Binding-site contacts:
Ligand atom C6 contacts residue GLU289 of chain 1.F at 4.2 Å.
Ligand atom N2 contacts residue CYS292 of chain 1.F at 4.1 Å.
Ligand atom C6 contacts residue GLY378 of chain 1.F at 3.9 Å.
Ligand atom C7 contacts residue CYS292 of chain 1.F at 4.5 Å (hydrophobic).
Ligand atom C5 contacts residue GLY378 of chain 1.F at 3.6 Å.
Ligand atom O6 contacts residue GLU289 of chain 1.F at 3.4 Å (salt-bridge).
Ligand atom O6 contacts residue LYS291 of chain 1.F at 3.1 Å (salt-bridge).
Ligand atom C7 contacts residue LYS291 of chain 1.F at 4.5 Å.
Ligand atom O5 contacts residue HIS374 of chain 1.F at 4.1 Å.
Ligand atom N2 contacts residue THR380 of chain 1.F at 3.6 Å.
Ligand atom C7 contacts residue THR380 of chain 1.F at 4.4 Å.
Ligand atom C7 contacts residue ASN373 of chain 1.F at 3.7 Å.
Ligand atom O3 contacts residue LYS291 of chain 1.F at 4.5 Å.
Ligand atom C3 contacts residue ASN373 of chain 1.F at 3.9 Å.
Ligand atom O7 contacts residue LEU71 of chain 1.E at 4.1 Å.
Ligand atom N2 contacts residue ASN373 of chain 1.F at 2.9 Å (h-bond).
Ligand atom O5 contacts residue GLY378 of chain 1.F at 3.6 Å.
Ligand atom C4 contacts residue ASN373 of chain 1.F at 4.3 Å.
Ligand atom C1 contacts residue THR380 of chain 1.F at 3.7 Å.
Ligand atom O5 contacts residue ASN373 of chain 1.F at 2.4 Å (h-bond).
Ligand atom O7 contacts residue LYS291 of chain 1.F at 3.9 Å.
Ligand atom C1 contacts residue ASN373 of chain 1.F at 1.5 Å.
Ligand atom C2 contacts residue THR380 of chain 1.F at 4.4 Å.
Ligand atom C8 contacts residue THR380 of chain 1.F at 4.4 Å.
Ligand atom C6 contacts residue LYS291 of chain 1.F at 4.5 Å.
Ligand atom C1 contacts residue GLY378 of chain 1.F at 4.0 Å.
Ligand atom N2 contacts residue GLN69 of chain 1.E at 4.4 Å.
Ligand atom C7 contacts residue GLN69 of chain 1.E at 3.9 Å.
Ligand atom O6 contacts residue THR375 of chain 1.F at 3.1 Å (h-bond).
Ligand atom C8 contacts residue TYR371 of chain 1.F at 4.1 Å (hydrophobic).
Ligand atom C2 contacts residue ASN373 of chain 1.F at 2.5 Å.
Ligand atom C6 contacts residue THR375 of chain 1.F at 3.7 Å.
Ligand atom O7 contacts residue GLN69 of chain 1.E at 3.5 Å.
Ligand atom C5 contacts residue ASN373 of chain 1.F at 3.8 Å.
Ligand atom C8 contacts residue CYS292 of chain 1.F at 4.2 Å (hydrophobic).
Ligand atom C8 contacts residue LEU71 of chain 1.E at 3.9 Å (hydrophobic).
Ligand atom O7 contacts residue ASN373 of chain 1.F at 4.2 Å.

Sequence of chain 1.E:
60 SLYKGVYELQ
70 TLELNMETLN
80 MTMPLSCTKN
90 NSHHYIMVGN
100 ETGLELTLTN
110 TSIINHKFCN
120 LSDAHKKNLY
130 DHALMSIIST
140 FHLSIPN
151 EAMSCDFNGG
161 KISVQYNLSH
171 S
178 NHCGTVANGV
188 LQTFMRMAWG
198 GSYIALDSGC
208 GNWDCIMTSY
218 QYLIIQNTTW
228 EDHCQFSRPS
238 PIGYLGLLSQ

Sequence of chain 1.F:
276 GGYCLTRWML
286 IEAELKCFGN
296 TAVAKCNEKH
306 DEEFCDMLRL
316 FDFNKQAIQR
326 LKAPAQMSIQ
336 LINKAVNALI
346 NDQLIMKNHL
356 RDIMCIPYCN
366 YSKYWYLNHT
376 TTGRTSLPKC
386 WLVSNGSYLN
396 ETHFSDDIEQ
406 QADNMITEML

This small molecule binds to this protein.
Small molecule (SMILES): CC(=O)N[C@H]1[C@H](O[C@H]2[C@H](O)[C@@H](NC(C)=O)CO[C@@H]2CO)O[C@H](CO)[C@@H](O)[C@@H]1O